This protein binds this small molecule.
Small molecule (SMILES): CC(=O)N[C@@H]1[C@@H](O)[C@H](O)[C@@H](CO)O[C@H]1O

Binding-site contacts:
Ligand atom N2 contacts residue ASN80 of chain 1.B at 2.9 Å (h-bond).
Ligand atom C5 contacts residue ASN80 of chain 1.B at 3.7 Å.
Ligand atom C8 contacts residue THR48 of chain 1.B at 3.4 Å.
Ligand atom C7 contacts residue TYR47 of chain 1.B at 4.3 Å (hydrophobic).
Ligand atom C4 contacts residue ASN80 of chain 1.B at 4.3 Å.
Ligand atom C8 contacts residue ASN49 of chain 1.B at 3.8 Å.
Ligand atom N2 contacts residue TYR47 of chain 1.B at 3.7 Å.
Ligand atom C1 contacts residue TYR47 of chain 1.B at 3.8 Å (hydrophobic).
Ligand atom C3 contacts residue ASN80 of chain 1.B at 3.9 Å.
Ligand atom O5 contacts residue ASN80 of chain 1.B at 2.4 Å (h-bond).
Ligand atom C7 contacts residue ASN80 of chain 1.B at 3.5 Å.
Ligand atom O7 contacts residue ASN80 of chain 1.B at 3.3 Å (h-bond).
Ligand atom C8 contacts residue TYR47 of chain 1.B at 4.3 Å (hydrophobic).
Ligand atom C2 contacts residue ASN80 of chain 1.B at 2.5 Å.
Ligand atom C7 contacts residue THR48 of chain 1.B at 4.4 Å.
Ligand atom C1 contacts residue ASN80 of chain 1.B at 1.5 Å.
Ligand atom O7 contacts residue SER79 of chain 1.B at 4.5 Å.

Sequence of chain 1.B:
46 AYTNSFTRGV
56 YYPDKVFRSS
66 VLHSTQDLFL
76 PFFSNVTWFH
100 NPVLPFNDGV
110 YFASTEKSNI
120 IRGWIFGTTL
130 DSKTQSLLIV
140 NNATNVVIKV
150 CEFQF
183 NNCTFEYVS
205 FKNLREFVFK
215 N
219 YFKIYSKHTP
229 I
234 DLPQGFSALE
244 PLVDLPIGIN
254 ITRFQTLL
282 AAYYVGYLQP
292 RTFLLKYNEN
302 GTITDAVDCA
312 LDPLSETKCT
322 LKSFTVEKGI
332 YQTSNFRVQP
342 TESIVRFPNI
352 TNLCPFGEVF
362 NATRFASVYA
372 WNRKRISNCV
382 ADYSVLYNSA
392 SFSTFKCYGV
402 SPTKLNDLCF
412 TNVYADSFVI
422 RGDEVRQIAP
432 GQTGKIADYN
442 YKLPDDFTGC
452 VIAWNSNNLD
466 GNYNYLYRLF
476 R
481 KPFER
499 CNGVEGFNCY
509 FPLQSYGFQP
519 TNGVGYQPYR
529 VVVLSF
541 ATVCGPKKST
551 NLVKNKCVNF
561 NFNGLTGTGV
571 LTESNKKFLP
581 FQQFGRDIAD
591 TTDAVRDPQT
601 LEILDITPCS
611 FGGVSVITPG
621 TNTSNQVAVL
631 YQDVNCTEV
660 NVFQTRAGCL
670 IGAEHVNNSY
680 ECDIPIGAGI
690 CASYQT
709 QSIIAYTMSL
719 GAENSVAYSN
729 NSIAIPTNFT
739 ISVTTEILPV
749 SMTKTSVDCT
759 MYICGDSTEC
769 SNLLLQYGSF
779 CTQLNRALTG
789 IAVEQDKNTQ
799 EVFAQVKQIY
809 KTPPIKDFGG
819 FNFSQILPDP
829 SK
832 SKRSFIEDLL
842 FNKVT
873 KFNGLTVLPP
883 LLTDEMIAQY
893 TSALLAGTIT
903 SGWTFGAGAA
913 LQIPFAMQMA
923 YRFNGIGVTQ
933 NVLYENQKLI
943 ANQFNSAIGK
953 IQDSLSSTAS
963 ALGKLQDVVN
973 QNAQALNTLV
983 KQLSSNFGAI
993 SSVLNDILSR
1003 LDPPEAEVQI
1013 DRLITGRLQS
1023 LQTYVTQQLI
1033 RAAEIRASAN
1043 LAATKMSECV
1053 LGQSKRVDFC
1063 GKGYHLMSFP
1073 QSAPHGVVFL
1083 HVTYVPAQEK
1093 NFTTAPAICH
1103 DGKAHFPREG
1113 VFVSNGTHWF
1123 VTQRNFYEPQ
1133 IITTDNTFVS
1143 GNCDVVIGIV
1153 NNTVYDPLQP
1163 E